Sequence of chain 26.D:
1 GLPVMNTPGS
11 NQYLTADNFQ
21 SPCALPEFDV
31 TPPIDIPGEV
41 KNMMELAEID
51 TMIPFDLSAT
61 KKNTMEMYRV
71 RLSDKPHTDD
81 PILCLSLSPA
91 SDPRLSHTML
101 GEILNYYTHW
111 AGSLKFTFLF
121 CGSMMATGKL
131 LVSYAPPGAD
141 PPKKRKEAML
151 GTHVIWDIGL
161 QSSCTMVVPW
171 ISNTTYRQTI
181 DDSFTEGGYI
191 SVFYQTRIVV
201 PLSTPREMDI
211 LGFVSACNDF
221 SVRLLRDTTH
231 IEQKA

Sequence of chain 26.B:
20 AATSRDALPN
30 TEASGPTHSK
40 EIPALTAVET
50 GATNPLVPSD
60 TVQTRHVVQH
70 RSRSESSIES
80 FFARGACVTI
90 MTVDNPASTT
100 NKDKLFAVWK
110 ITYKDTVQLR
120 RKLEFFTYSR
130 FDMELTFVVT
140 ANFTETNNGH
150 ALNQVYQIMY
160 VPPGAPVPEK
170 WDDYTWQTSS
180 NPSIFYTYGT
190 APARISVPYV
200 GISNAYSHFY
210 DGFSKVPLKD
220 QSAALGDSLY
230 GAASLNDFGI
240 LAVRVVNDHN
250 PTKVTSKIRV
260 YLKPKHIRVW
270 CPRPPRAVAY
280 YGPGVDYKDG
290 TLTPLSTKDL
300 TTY

Binding-site contacts:
Ligand atom C8 contacts residue VAL196 of chain 26.B at 3.7 Å (hydrophobic).
Ligand atom C23 contacts residue PHE237 of chain 26.B at 3.8 Å (hydrophobic).
Ligand atom C5 contacts residue ILE194 of chain 26.B at 3.8 Å (hydrophobic).
Ligand atom C20 contacts residue TYR112 of chain 26.B at 3.4 Å (hydrophobic).
Ligand atom C19 contacts residue PHE237 of chain 26.B at 3.5 Å (hydrophobic).
Ligand atom N6 contacts residue VAL196 of chain 26.B at 3.8 Å.
Ligand atom N4 contacts residue LEU240 of chain 26.B at 3.3 Å.
Ligand atom C15 contacts residue MET132 of chain 26.B at 3.6 Å (hydrophobic).
Ligand atom C26 contacts residue THR111 of chain 26.B at 3.6 Å.
Ligand atom C21 contacts residue PHE237 of chain 26.B at 3.7 Å (hydrophobic).
Ligand atom C1 contacts residue ILE157 of chain 26.B at 3.4 Å (hydrophobic).
Ligand atom C12 contacts residue VAL199 of chain 26.B at 3.7 Å (hydrophobic).
Ligand atom O24 contacts residue TYR112 of chain 26.B at 3.8 Å.
Ligand atom C20 contacts residue PHE237 of chain 26.B at 3.4 Å (hydrophobic).
Ligand atom C4 contacts residue ALA24 of chain 26.D at 3.5 Å (hydrophobic).
Ligand atom C14 contacts residue VAL199 of chain 26.B at 3.8 Å (hydrophobic).
Ligand atom C26 contacts residue LYS113 of chain 26.B at 3.7 Å.
Ligand atom O16 contacts residue MET132 of chain 26.B at 3.6 Å.
Ligand atom C27 contacts residue ASP236 of chain 26.B at 3.6 Å.
Ligand atom C13 contacts residue PHE237 of chain 26.B at 3.7 Å (hydrophobic).
Ligand atom C18 contacts residue PHE237 of chain 26.B at 3.8 Å (hydrophobic).
Ligand atom C3 contacts residue ALA24 of chain 26.D at 3.5 Å (hydrophobic).
Ligand atom C1 contacts residue ILE183 of chain 26.B at 3.5 Å (hydrophobic).
Ligand atom C3 contacts residue PRO181 of chain 26.B at 3.7 Å (hydrophobic).
Ligand atom C10 contacts residue MET132 of chain 26.B at 3.7 Å (hydrophobic).
Ligand atom C7 contacts residue VAL196 of chain 26.B at 3.5 Å (hydrophobic).
Ligand atom C21 contacts residue TYR112 of chain 26.B at 3.4 Å (hydrophobic).
Ligand atom C23 contacts residue TYR112 of chain 26.B at 3.3 Å (hydrophobic).
Ligand atom C14 contacts residue MET132 of chain 26.B at 3.5 Å (hydrophobic).
Ligand atom O25 contacts residue THR111 of chain 26.B at 3.4 Å (h-bond).
Ligand atom C11 contacts residue LEU134 of chain 26.B at 3.8 Å (hydrophobic).
Ligand atom C8 contacts residue TYR159 of chain 26.B at 3.5 Å (hydrophobic).
Ligand atom C3 contacts residue TYR159 of chain 26.B at 3.7 Å (hydrophobic).
Ligand atom C13 contacts residue MET132 of chain 26.B at 3.8 Å (hydrophobic).
Ligand atom C7 contacts residue TYR159 of chain 26.B at 3.7 Å (hydrophobic).
Ligand atom N3 contacts residue LEU240 of chain 26.B at 3.4 Å.
Ligand atom O25 contacts residue TYR112 of chain 26.B at 3.4 Å.
Ligand atom C5 contacts residue TYR159 of chain 26.B at 3.7 Å (hydrophobic).
Ligand atom C4 contacts residue TYR159 of chain 26.B at 3.7 Å (hydrophobic).
Ligand atom C4 contacts residue ILE194 of chain 26.B at 3.8 Å (hydrophobic).

The small molecule below binds the protein below.
Small molecule (SMILES): CCOC(=O)c1ccc(OCCCCC2CCN(c3ccc(C)nn3)CC2)cc1